The small molecule below binds the protein below.
Small molecule (SMILES): CC(C)C[C@H](NC(=O)[C@@H]1CCCN1C(=O)[C@H](CS)NC(=O)[C@H](CO)NC(=O)[C@@H](N)CO)C(=O)N[C@@H](CO)C(=O)N[C@H](C=O)CCCCN

Sequence of chain 1.A:
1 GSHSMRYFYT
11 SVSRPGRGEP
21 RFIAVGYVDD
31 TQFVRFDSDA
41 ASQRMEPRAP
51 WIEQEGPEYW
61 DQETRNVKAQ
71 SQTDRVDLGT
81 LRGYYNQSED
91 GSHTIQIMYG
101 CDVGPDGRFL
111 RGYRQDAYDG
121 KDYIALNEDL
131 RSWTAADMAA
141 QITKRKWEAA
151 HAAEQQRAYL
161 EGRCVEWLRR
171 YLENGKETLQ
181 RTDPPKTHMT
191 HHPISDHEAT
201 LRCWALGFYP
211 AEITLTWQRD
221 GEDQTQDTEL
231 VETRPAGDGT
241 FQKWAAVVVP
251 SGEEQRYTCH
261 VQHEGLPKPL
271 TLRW

Binding-site contacts:
Ligand atom O contacts residue LYS146 of chain 1.A at 3.3 Å (salt-bridge).
Ligand atom CA contacts residue ASP77 of chain 1.A at 3.5 Å.
Ligand atom N contacts residue TYR99 of chain 1.A at 3.1 Å (h-bond).
Ligand atom CG contacts residue ASP77 of chain 1.A at 3.6 Å.
Ligand atom CB contacts residue ASP77 of chain 1.A at 3.4 Å.
Ligand atom CB contacts residue THR143 of chain 1.A at 3.6 Å.
Ligand atom CA contacts residue TYR99 of chain 1.A at 3.7 Å (hydrophobic).
Ligand atom NZ contacts residue ASP116 of chain 1.A at 2.7 Å (salt-bridge).
Ligand atom CA contacts residue GLN70 of chain 1.A at 3.7 Å.
Ligand atom CE contacts residue ASP116 of chain 1.A at 3.1 Å.
Ligand atom O contacts residue TYR84 of chain 1.A at 2.7 Å (h-bond).
Ligand atom N contacts residue TYR159 of chain 1.A at 3.7 Å.
Ligand atom CD2 contacts residue GLN156 of chain 1.A at 3.2 Å.
Ligand atom CA contacts residue GLU63 of chain 1.A at 3.6 Å.
Ligand atom CB contacts residue TYR99 of chain 1.A at 3.4 Å (hydrophobic).
Ligand atom C contacts residue TYR84 of chain 1.A at 3.6 Å (hydrophobic).
Ligand atom N contacts residue TYR7 of chain 1.A at 3.3 Å (h-bond).
Ligand atom CB contacts residue TYR159 of chain 1.A at 3.5 Å (hydrophobic).
Ligand atom OG contacts residue GLU63 of chain 1.A at 2.6 Å (salt-bridge).
Ligand atom N contacts residue GLU63 of chain 1.A at 3.0 Å (salt-bridge).
Ligand atom CB contacts residue THR73 of chain 1.A at 3.4 Å.
Ligand atom O contacts residue TRP147 of chain 1.A at 2.9 Å (h-bond).
Ligand atom N contacts residue ASP77 of chain 1.A at 2.8 Å (salt-bridge).
Ligand atom CE contacts residue TRP147 of chain 1.A at 3.7 Å (hydrophobic).
Ligand atom O contacts residue ASN66 of chain 1.A at 3.4 Å (h-bond).
Ligand atom O contacts residue THR143 of chain 1.A at 3.1 Å (h-bond).
Ligand atom CG contacts residue ALA69 of chain 1.A at 3.6 Å (hydrophobic).
Ligand atom OG contacts residue ASN66 of chain 1.A at 2.9 Å (h-bond).
Ligand atom CG contacts residue GLN70 of chain 1.A at 3.4 Å.
Ligand atom NZ contacts residue ILE95 of chain 1.A at 3.7 Å.
Ligand atom C contacts residue TRP147 of chain 1.A at 3.5 Å (hydrophobic).
Ligand atom CD contacts residue ASP77 of chain 1.A at 3.6 Å.
Ligand atom CD2 contacts residue GLN155 of chain 1.A at 3.0 Å.
Ligand atom C contacts residue TYR159 of chain 1.A at 3.6 Å (hydrophobic).
Ligand atom CG contacts residue TRP147 of chain 1.A at 3.5 Å (hydrophobic).
Ligand atom O contacts residue TYR159 of chain 1.A at 3.6 Å.
Ligand atom O contacts residue THR73 of chain 1.A at 3.7 Å.
Ligand atom CB contacts residue GLU63 of chain 1.A at 3.1 Å.
Ligand atom C contacts residue LYS146 of chain 1.A at 3.3 Å.
Ligand atom OG contacts residue TYR99 of chain 1.A at 3.7 Å.